Binding-site contacts:
Ligand atom N2 contacts residue ASN279 of chain 1.A at 3.0 Å (h-bond).
Ligand atom C4 contacts residue ASN279 of chain 1.A at 4.2 Å.
Ligand atom C7 contacts residue ASN279 of chain 1.A at 3.4 Å.
Ligand atom O5 contacts residue ASN279 of chain 1.A at 2.3 Å (h-bond).
Ligand atom C3 contacts residue ASN279 of chain 1.A at 3.8 Å.
Ligand atom O6 contacts residue SER303 of chain 1.A at 4.1 Å.
Ligand atom O5 contacts residue ASN278 of chain 1.A at 4.5 Å.
Ligand atom C2 contacts residue ASN279 of chain 1.A at 2.5 Å.
Ligand atom O7 contacts residue ASN279 of chain 1.A at 3.4 Å (h-bond).
Ligand atom O6 contacts residue ASN279 of chain 1.A at 4.4 Å.
Ligand atom C5 contacts residue ASN279 of chain 1.A at 3.6 Å.
Ligand atom C1 contacts residue ASN279 of chain 1.A at 1.4 Å.
Ligand atom O6 contacts residue ASN278 of chain 1.A at 4.4 Å.

Sequence of chain 1.A:
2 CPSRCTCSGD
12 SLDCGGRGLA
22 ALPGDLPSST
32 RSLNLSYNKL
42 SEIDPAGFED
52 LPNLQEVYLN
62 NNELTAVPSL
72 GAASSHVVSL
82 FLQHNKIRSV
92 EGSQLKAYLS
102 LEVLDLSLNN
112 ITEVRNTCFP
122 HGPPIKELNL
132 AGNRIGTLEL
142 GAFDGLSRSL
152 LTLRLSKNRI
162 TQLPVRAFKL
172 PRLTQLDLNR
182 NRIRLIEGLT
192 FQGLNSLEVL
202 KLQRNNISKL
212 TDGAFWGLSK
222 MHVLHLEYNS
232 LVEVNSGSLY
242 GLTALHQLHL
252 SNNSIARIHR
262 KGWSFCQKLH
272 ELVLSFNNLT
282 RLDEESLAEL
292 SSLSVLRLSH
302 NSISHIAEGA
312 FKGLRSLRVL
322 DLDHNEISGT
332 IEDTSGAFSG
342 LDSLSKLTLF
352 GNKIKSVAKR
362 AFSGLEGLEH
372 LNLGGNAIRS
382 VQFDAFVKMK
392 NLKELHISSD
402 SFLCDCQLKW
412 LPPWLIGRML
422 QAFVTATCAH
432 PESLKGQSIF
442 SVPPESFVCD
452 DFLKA

This small molecule binds to this protein.
Small molecule (SMILES): CC(=O)N[C@@H]1[C@@H](O)[C@H](O)[C@@H](CO)O[C@H]1O